Sequence of chain 6.K:
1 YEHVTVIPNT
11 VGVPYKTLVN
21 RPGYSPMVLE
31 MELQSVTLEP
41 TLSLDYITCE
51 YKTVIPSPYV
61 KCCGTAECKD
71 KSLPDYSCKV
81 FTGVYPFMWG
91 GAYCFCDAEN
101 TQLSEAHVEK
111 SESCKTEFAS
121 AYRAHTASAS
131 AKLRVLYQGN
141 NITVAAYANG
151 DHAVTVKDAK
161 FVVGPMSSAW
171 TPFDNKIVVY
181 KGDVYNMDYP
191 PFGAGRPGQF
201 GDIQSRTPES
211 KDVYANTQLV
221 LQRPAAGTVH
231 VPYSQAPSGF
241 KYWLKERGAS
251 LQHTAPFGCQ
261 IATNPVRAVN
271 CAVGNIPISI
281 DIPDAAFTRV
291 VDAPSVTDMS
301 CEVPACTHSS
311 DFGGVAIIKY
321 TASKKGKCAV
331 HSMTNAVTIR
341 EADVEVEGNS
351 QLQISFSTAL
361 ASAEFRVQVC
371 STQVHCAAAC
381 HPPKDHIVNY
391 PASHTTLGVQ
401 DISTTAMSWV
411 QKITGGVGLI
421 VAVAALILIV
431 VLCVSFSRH

This small molecule binds to this protein.
Small molecule (SMILES): CC(=O)N[C@@H]1[C@@H](O)[C@H](O)[C@@H](CO)O[C@H]1O

Binding-site contacts:
Ligand atom C8 contacts residue LYS181 of chain 6.K at 4.3 Å.
Ligand atom O7 contacts residue THR116 of chain 6.K at 3.9 Å.
Ligand atom C5 contacts residue ASN259 of chain 6.L at 3.7 Å.
Ligand atom O7 contacts residue LYS181 of chain 6.K at 4.3 Å.
Ligand atom C8 contacts residue ASN259 of chain 6.L at 4.4 Å.
Ligand atom C4 contacts residue ASN259 of chain 6.L at 4.2 Å.
Ligand atom C3 contacts residue ASN259 of chain 6.L at 3.8 Å.
Ligand atom O5 contacts residue ASN259 of chain 6.L at 2.3 Å (h-bond).
Ligand atom O6 contacts residue ASN259 of chain 6.L at 4.2 Å.
Ligand atom C2 contacts residue ASN259 of chain 6.L at 2.4 Å.
Ligand atom N2 contacts residue ASN259 of chain 6.L at 2.9 Å (h-bond).
Ligand atom C1 contacts residue ASN259 of chain 6.L at 1.4 Å.
Ligand atom C7 contacts residue ASN259 of chain 6.L at 3.1 Å.
Ligand atom O7 contacts residue ASN259 of chain 6.L at 2.9 Å (h-bond).

Sequence of chain 6.L:
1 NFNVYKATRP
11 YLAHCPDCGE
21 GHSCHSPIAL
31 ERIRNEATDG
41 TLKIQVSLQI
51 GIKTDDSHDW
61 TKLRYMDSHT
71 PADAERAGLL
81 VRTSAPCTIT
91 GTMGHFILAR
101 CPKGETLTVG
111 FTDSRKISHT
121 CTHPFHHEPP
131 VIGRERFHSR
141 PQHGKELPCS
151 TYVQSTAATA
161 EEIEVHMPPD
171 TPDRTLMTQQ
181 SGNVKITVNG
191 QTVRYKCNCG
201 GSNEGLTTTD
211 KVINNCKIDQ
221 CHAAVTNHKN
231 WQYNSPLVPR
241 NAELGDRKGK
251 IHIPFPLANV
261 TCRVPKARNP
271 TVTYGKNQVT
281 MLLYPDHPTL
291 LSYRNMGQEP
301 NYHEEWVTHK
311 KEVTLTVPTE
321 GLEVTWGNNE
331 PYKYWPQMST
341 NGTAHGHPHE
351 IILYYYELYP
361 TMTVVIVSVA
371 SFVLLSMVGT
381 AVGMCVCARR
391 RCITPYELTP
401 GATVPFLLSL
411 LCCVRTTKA